Sequence of chain 1.A:
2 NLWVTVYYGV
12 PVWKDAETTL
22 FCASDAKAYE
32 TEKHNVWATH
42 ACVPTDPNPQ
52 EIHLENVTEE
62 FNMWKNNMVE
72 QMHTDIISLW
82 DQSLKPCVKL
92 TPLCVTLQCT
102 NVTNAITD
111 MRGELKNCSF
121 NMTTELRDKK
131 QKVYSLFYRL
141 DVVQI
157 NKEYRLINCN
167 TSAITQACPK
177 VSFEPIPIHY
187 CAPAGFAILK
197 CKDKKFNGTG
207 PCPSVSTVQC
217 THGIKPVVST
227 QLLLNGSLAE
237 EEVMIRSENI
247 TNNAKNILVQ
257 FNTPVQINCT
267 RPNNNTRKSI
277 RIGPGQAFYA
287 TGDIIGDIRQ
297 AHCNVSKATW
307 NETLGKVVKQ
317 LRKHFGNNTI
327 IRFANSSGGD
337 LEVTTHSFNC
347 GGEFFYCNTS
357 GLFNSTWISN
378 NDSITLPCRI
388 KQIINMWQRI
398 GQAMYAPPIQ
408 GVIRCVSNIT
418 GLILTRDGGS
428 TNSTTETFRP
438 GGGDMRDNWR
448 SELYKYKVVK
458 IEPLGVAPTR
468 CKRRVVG

Sequence of chain 1.G:
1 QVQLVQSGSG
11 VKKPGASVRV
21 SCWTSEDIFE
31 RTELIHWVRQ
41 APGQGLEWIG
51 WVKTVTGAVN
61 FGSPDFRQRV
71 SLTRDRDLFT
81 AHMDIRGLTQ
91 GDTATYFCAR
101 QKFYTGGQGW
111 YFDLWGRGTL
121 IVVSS

This small molecule binds to this protein.
Small molecule (SMILES): CC(=O)N[C@H]1[C@H](O[C@H]2[C@H](O)[C@@H](NC(C)=O)CO[C@@H]2CO)O[C@H](CO)[C@@H](O[C@@H]2O[C@H](CO)[C@@H](O)[C@H](O)[C@@H]2O)[C@@H]1O

Sequence of chain 1.E:
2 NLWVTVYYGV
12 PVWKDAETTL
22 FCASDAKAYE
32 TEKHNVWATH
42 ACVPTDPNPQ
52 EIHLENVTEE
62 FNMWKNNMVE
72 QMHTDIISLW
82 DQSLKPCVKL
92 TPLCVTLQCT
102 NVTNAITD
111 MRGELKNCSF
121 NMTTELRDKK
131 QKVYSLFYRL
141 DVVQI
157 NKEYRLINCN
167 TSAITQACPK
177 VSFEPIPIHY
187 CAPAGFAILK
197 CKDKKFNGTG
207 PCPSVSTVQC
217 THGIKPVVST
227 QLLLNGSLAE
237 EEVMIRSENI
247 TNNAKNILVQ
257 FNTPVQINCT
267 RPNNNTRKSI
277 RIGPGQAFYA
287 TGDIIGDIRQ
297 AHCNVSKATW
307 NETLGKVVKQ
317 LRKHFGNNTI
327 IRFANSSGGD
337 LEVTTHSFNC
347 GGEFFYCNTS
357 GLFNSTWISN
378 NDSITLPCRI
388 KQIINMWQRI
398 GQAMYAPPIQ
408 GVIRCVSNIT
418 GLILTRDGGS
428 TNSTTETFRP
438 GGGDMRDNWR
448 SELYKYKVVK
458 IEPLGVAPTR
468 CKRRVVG

Binding-site contacts:
Ligand atom C5 contacts residue ARG161 of chain 1.E at 4.2 Å.
Ligand atom O6 contacts residue ARG161 of chain 1.E at 3.4 Å (salt-bridge).
Ligand atom C7 contacts residue ASN166 of chain 1.E at 3.6 Å.
Ligand atom C4 contacts residue ASN166 of chain 1.E at 4.2 Å.
Ligand atom C2 contacts residue ASN166 of chain 1.E at 2.4 Å.
Ligand atom C8 contacts residue ASP77 of chain 1.G at 4.3 Å.
Ligand atom C1 contacts residue ASN166 of chain 1.E at 1.5 Å.
Ligand atom C5 contacts residue ASN166 of chain 1.E at 3.7 Å.
Ligand atom O5 contacts residue ARG161 of chain 1.E at 3.4 Å (salt-bridge).
Ligand atom C6 contacts residue ARG161 of chain 1.E at 3.7 Å.
Ligand atom O7 contacts residue ARG277 of chain 1.A at 4.5 Å.
Ligand atom N2 contacts residue ASN166 of chain 1.E at 2.8 Å (h-bond).
Ligand atom C8 contacts residue VAL143 of chain 1.E at 4.3 Å (hydrophobic).
Ligand atom O5 contacts residue ASN166 of chain 1.E at 2.5 Å (h-bond).
Ligand atom C3 contacts residue ASN166 of chain 1.E at 3.7 Å.
Ligand atom C1 contacts residue ARG161 of chain 1.E at 4.5 Å.
Ligand atom O7 contacts residue ASN166 of chain 1.E at 4.0 Å.